Sequence of chain 1.C:
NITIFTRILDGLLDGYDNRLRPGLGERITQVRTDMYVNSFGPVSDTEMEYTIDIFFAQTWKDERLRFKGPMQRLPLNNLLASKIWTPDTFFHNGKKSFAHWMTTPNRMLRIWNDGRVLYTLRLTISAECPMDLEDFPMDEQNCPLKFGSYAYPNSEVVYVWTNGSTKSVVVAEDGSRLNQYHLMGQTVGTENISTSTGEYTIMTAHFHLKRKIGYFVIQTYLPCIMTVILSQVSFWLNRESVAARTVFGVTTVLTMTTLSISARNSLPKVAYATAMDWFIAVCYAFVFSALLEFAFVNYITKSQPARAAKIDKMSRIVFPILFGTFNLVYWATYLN

The small molecule below binds the protein below.
Small molecule (SMILES): CC(=O)N[C@@H]1[C@@H](O)[C@H](O)[C@@H](CO)O[C@H]1O

Binding-site contacts:
Ligand atom O7 contacts residue ASN205 of chain 1.C at 3.9 Å.
Ligand atom C4 contacts residue ASN205 of chain 1.C at 4.2 Å.
Ligand atom C3 contacts residue ASN205 of chain 1.C at 3.8 Å.
Ligand atom C8 contacts residue THR203 of chain 1.C at 4.0 Å.
Ligand atom C8 contacts residue ASN205 of chain 1.C at 4.1 Å.
Ligand atom C7 contacts residue ASN205 of chain 1.C at 3.6 Å.
Ligand atom C2 contacts residue ASN205 of chain 1.C at 2.4 Å.
Ligand atom C6 contacts residue ASN167 of chain 1.C at 4.1 Å.
Ligand atom C8 contacts residue GLU204 of chain 1.C at 3.9 Å.
Ligand atom N2 contacts residue ASN205 of chain 1.C at 2.9 Å (h-bond).
Ligand atom C5 contacts residue ASN205 of chain 1.C at 3.6 Å.
Ligand atom C1 contacts residue ASN167 of chain 1.C at 3.5 Å.
Ligand atom C1 contacts residue ASN205 of chain 1.C at 1.4 Å.
Ligand atom C5 contacts residue ASN167 of chain 1.C at 3.7 Å.
Ligand atom O5 contacts residue ASN167 of chain 1.C at 3.1 Å (h-bond).
Ligand atom O5 contacts residue ASN205 of chain 1.C at 2.3 Å (h-bond).